Binding-site contacts:
Ligand atom C5 contacts residue PHE1131 of chain 1.B at 4.1 Å (hydrophobic).
Ligand atom N2 contacts residue THR1128 of chain 1.B at 3.3 Å (h-bond).
Ligand atom O5 contacts residue PHE1131 of chain 1.B at 3.9 Å.
Ligand atom C4 contacts residue ASN1126 of chain 1.B at 4.2 Å.
Ligand atom C1 contacts residue PHE1131 of chain 1.B at 4.5 Å (hydrophobic).
Ligand atom C3 contacts residue THR1128 of chain 1.B at 3.6 Å.
Ligand atom C8 contacts residue ASN1126 of chain 1.B at 3.7 Å.
Ligand atom O7 contacts residue ASN1126 of chain 1.B at 3.4 Å (h-bond).
Ligand atom C1 contacts residue THR1128 of chain 1.B at 3.8 Å.
Ligand atom O4 contacts residue HIS1129 of chain 1.B at 4.0 Å.
Ligand atom O3 contacts residue THR1128 of chain 1.B at 4.4 Å.
Ligand atom C2 contacts residue THR1128 of chain 1.B at 3.7 Å.
Ligand atom C2 contacts residue ASN1126 of chain 1.B at 2.5 Å.
Ligand atom C8 contacts residue HIS1129 of chain 1.B at 4.1 Å.
Ligand atom C4 contacts residue HIS1129 of chain 1.B at 4.3 Å.
Ligand atom N2 contacts residue ASN1126 of chain 1.B at 2.9 Å (h-bond).
Ligand atom C7 contacts residue HIS1129 of chain 1.B at 3.7 Å.
Ligand atom O5 contacts residue ASN1126 of chain 1.B at 2.4 Å (h-bond).
Ligand atom C7 contacts residue THR1128 of chain 1.B at 4.4 Å.
Ligand atom C3 contacts residue ASN1126 of chain 1.B at 3.8 Å.
Ligand atom C8 contacts residue THR1128 of chain 1.B at 4.0 Å.
Ligand atom C6 contacts residue PHE1131 of chain 1.B at 3.7 Å (hydrophobic).
Ligand atom C6 contacts residue HIS1129 of chain 1.B at 4.3 Å.
Ligand atom C5 contacts residue ASN1126 of chain 1.B at 3.7 Å.
Ligand atom C5 contacts residue HIS1129 of chain 1.B at 3.8 Å.
Ligand atom C1 contacts residue ASN1126 of chain 1.B at 1.4 Å.
Ligand atom C7 contacts residue ASN1126 of chain 1.B at 3.3 Å.
Ligand atom O7 contacts residue HIS1129 of chain 1.B at 3.0 Å (h-bond).

Sequence of chain 1.B:
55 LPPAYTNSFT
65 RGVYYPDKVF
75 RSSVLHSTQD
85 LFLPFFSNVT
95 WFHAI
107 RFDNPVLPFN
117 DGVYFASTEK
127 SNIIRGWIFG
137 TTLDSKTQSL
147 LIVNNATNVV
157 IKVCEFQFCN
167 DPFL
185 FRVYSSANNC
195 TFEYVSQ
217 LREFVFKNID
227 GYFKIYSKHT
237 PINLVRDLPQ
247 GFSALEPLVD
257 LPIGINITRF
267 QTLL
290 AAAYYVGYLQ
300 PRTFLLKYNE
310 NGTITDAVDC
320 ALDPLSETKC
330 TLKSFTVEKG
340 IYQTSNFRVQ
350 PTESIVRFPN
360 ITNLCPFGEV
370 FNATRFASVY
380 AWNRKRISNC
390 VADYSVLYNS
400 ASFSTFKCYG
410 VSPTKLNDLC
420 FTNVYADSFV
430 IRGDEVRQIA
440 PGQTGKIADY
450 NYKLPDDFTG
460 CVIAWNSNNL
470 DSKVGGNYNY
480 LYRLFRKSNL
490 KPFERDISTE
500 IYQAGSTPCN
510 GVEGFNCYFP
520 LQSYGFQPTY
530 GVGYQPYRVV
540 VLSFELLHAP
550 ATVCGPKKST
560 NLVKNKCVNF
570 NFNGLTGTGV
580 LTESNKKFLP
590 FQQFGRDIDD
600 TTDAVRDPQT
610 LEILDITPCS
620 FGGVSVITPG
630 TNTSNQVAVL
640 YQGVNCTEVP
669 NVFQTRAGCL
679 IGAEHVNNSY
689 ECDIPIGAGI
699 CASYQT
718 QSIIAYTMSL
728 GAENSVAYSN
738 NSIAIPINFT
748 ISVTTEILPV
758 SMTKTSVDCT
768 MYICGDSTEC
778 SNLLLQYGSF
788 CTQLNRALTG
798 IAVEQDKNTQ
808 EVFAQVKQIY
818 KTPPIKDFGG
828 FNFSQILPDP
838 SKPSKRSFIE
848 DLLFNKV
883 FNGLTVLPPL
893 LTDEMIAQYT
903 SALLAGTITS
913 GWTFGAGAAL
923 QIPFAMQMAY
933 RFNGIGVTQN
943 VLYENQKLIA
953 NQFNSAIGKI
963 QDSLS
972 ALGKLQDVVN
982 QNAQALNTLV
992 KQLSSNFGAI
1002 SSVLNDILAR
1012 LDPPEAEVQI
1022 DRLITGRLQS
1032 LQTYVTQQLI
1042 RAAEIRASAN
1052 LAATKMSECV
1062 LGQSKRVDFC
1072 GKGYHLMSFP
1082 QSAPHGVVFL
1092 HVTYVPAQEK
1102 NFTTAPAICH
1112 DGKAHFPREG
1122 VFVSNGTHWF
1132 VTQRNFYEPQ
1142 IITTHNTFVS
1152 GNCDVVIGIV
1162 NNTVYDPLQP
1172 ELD

A protein and the small-molecule ligand that binds it are described below.
Small molecule (SMILES): CC(=O)N[C@H]1[C@H](O[C@H]2[C@H](O)[C@@H](NC(C)=O)CO[C@@H]2CO)O[C@H](CO)[C@@H](O)[C@@H]1O